Sequence of chain 2.A:
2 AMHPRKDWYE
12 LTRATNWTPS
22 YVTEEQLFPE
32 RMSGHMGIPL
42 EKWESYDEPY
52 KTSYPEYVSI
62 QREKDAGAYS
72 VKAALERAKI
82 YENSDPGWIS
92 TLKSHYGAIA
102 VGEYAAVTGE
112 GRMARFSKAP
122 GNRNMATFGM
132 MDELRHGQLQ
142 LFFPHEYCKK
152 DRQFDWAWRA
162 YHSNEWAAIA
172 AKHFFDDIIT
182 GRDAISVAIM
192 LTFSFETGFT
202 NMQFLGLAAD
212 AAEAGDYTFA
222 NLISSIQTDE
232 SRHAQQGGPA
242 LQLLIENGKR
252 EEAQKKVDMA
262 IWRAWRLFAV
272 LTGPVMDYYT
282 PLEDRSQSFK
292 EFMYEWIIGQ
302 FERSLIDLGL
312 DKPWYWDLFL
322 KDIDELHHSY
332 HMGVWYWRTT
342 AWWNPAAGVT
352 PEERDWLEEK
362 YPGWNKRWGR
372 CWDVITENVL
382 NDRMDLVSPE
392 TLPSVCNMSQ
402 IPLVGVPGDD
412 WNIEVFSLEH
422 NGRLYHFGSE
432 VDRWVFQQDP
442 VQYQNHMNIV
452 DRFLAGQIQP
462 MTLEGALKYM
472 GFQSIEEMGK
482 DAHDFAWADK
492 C

The protein below binds the small molecule below.
Small molecule (SMILES): Nc1ccc(C(=O)O)cc1

Binding-site contacts:
Ligand atom O2' contacts residue FE1 of chain 2.F at 3.0 Å.
Ligand atom C1 contacts residue FE1 of chain 2.E at 4.0 Å.
Ligand atom O2' contacts residue GLU197 of chain 2.A at 2.5 Å (salt-bridge).
Ligand atom N4 contacts residue ILE100 of chain 2.A at 3.8 Å.
Ligand atom C3 contacts residue PHE176 of chain 2.A at 3.4 Å (hydrophobic).
Ligand atom C3 contacts residue GLY103 of chain 2.A at 4.0 Å.
Ligand atom O2' contacts residue ALA107 of chain 2.A at 3.9 Å.
Ligand atom N4 contacts residue TYR162 of chain 2.A at 4.0 Å.
Ligand atom C1' contacts residue GLU231 of chain 2.A at 3.5 Å.
Ligand atom C4 contacts residue GLY103 of chain 2.A at 4.0 Å.
Ligand atom O1' contacts residue GLU134 of chain 2.A at 3.1 Å (salt-bridge).
Ligand atom O1' contacts residue GLU104 of chain 2.A at 4.0 Å.
Ligand atom C6 contacts residue FE1 of chain 2.E at 3.7 Å.
Ligand atom C3 contacts residue ILE180 of chain 2.A at 3.9 Å (hydrophobic).
Ligand atom O1' contacts residue GLU197 of chain 2.A at 3.2 Å (salt-bridge).
Ligand atom C5 contacts residue GLU104 of chain 2.A at 3.5 Å.
Ligand atom O1' contacts residue FE1 of chain 2.F at 2.0 Å.
Ligand atom C1' contacts residue FE1 of chain 2.E at 3.5 Å.
Ligand atom C2 contacts residue PHE196 of chain 2.A at 3.9 Å (hydrophobic).
Ligand atom N4 contacts residue GLY103 of chain 2.A at 3.9 Å.
Ligand atom C2 contacts residue ILE180 of chain 2.A at 3.7 Å (hydrophobic).
Ligand atom N4 contacts residue GLU104 of chain 2.A at 4.0 Å.
Ligand atom C5 contacts residue ILE100 of chain 2.A at 4.2 Å (hydrophobic).
Ligand atom O1' contacts residue GLU231 of chain 2.A at 2.6 Å (salt-bridge).
Ligand atom N4 contacts residue PHE176 of chain 2.A at 3.1 Å.
Ligand atom C1' contacts residue ALA107 of chain 2.A at 4.2 Å (hydrophobic).
Ligand atom C3 contacts residue PHE196 of chain 2.A at 4.0 Å (hydrophobic).
Ligand atom N4 contacts residue ALA99 of chain 2.A at 4.1 Å.
Ligand atom O2' contacts residue GLU231 of chain 2.A at 3.9 Å.
Ligand atom O2' contacts residue LEU192 of chain 2.A at 3.5 Å.
Ligand atom C1' contacts residue GLU197 of chain 2.A at 3.2 Å.
Ligand atom C4 contacts residue PHE176 of chain 2.A at 3.6 Å (hydrophobic).
Ligand atom C6 contacts residue GLU104 of chain 2.A at 3.2 Å.
Ligand atom C1 contacts residue GLU104 of chain 2.A at 3.9 Å.
Ligand atom C1' contacts residue FE1 of chain 2.F at 2.9 Å.
Ligand atom C4 contacts residue GLU104 of chain 2.A at 4.0 Å.
Ligand atom O2' contacts residue GLU134 of chain 2.A at 3.2 Å (salt-bridge).
Ligand atom C2 contacts residue ALA107 of chain 2.A at 3.9 Å (hydrophobic).
Ligand atom C1' contacts residue GLU134 of chain 2.A at 3.4 Å.
Ligand atom O1' contacts residue FE1 of chain 2.E at 2.7 Å.